Binding-site contacts:
Ligand atom O7 contacts residue ASN395 of chain 1.F at 3.2 Å (h-bond).
Ligand atom O5 contacts residue ASN395 of chain 1.F at 2.5 Å (h-bond).
Ligand atom C5 contacts residue ASN395 of chain 1.F at 3.8 Å.
Ligand atom C2 contacts residue ASN395 of chain 1.F at 2.5 Å.
Ligand atom C4 contacts residue ASN395 of chain 1.F at 4.4 Å.
Ligand atom C7 contacts residue HIS398 of chain 1.F at 4.2 Å.
Ligand atom C1 contacts residue ASN395 of chain 1.F at 1.5 Å.
Ligand atom C7 contacts residue ASN395 of chain 1.F at 3.2 Å.
Ligand atom C8 contacts residue HIS398 of chain 1.F at 3.4 Å.
Ligand atom C8 contacts residue ASN395 of chain 1.F at 3.8 Å.
Ligand atom O7 contacts residue HIS398 of chain 1.F at 4.0 Å.
Ligand atom O7 contacts residue THR397 of chain 1.F at 4.5 Å.
Ligand atom C3 contacts residue ASN395 of chain 1.F at 3.9 Å.
Ligand atom N2 contacts residue ASN395 of chain 1.F at 2.9 Å (h-bond).

A small-molecule ligand and the protein it binds are described below.
Small molecule (SMILES): CC(=O)N[C@H]1[C@H](O[C@H]2[C@H](O)[C@@H](NC(C)=O)CO[C@@H]2CO[C@@H]2O[C@@H](C)[C@@H](O)[C@@H](O)[C@@H]2O)O[C@H](CO)[C@@H](O)[C@@H]1O

Sequence of chain 1.F:
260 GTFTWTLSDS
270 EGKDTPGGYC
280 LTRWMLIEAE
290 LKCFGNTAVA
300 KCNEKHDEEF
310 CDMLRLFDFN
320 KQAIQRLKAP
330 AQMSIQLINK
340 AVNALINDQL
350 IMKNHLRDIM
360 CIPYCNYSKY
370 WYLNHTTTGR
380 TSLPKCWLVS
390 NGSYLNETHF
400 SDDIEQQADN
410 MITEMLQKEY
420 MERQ